Binding-site contacts:
Ligand atom O6 contacts residue DC4 of chain 1.B at 2.9 Å (h-bond).
Ligand atom N4 contacts residue DG9 of chain 1.B at 2.9 Å (h-bond).
Ligand atom O6 contacts residue DC3 of chain 1.B at 2.9 Å (h-bond).
Ligand atom O2 contacts residue DG10 of chain 1.B at 2.9 Å (h-bond).
Ligand atom O6 contacts residue DC2 of chain 1.B at 3.0 Å (h-bond).
Ligand atom N4 contacts residue DG6 of chain 1.B at 2.8 Å (h-bond).
Ligand atom OP2 contacts residue LYS123 of chain 1.E at 3.2 Å.
Ligand atom N3 contacts residue DG8 of chain 1.B at 2.9 Å (h-bond).
Ligand atom N3 contacts residue DG7 of chain 1.B at 3.0 Å (h-bond).
Ligand atom N2 contacts residue DC4 of chain 1.B at 2.8 Å (h-bond).
Ligand atom N2 contacts residue DC2 of chain 1.B at 2.9 Å (h-bond).
Ligand atom N4 contacts residue GLY252 of chain 1.E at 3.1 Å (h-bond).
Ligand atom O6 contacts residue DC5 of chain 1.B at 3.0 Å (h-bond).
Ligand atom O2 contacts residue DG9 of chain 1.B at 2.9 Å (h-bond).
Ligand atom OP2 contacts residue LYS254 of chain 1.E at 2.9 Å (salt-bridge).
Ligand atom N3 contacts residue DG9 of chain 1.B at 3.0 Å (h-bond).
Ligand atom N4 contacts residue DG7 of chain 1.B at 2.9 Å (h-bond).
Ligand atom C5 contacts residue GLU130 of chain 1.E at 3.2 Å.
Ligand atom N1 contacts residue DC3 of chain 1.B at 2.9 Å (h-bond).
Ligand atom OP1 contacts residue SER122 of chain 1.E at 2.7 Å (h-bond).
Ligand atom N4 contacts residue DG8 of chain 1.B at 2.8 Å (h-bond).
Ligand atom N3 contacts residue DG6 of chain 1.B at 2.9 Å (h-bond).
Ligand atom O2 contacts residue DG6 of chain 1.B at 2.8 Å (h-bond).
Ligand atom C2' contacts residue SER253 of chain 1.E at 2.9 Å.
Ligand atom N4 contacts residue DG10 of chain 1.B at 2.8 Å (h-bond).
Ligand atom OP2 contacts residue SER121 of chain 1.E at 2.7 Å (h-bond).
Ligand atom O6 contacts residue LYS261 of chain 1.E at 2.8 Å (salt-bridge).
Ligand atom N1 contacts residue DC5 of chain 1.B at 2.9 Å (h-bond).
Ligand atom N3 contacts residue DG10 of chain 1.B at 2.9 Å (h-bond).
Ligand atom OP2 contacts residue LYS257 of chain 1.E at 3.0 Å (salt-bridge).
Ligand atom OP1 contacts residue HIS120 of chain 1.E at 2.7 Å (h-bond).
Ligand atom N2 contacts residue DC5 of chain 1.B at 2.7 Å (h-bond).
Ligand atom O2 contacts residue DG7 of chain 1.B at 2.9 Å (h-bond).
Ligand atom N1 contacts residue DC2 of chain 1.B at 3.0 Å (h-bond).
Ligand atom N7 contacts residue SER127 of chain 1.E at 2.8 Å (h-bond).
Ligand atom N2 contacts residue DC3 of chain 1.B at 2.8 Å (h-bond).
Ligand atom C5' contacts residue LYS254 of chain 1.E at 3.2 Å.
Ligand atom O6 contacts residue GLN259 of chain 1.E at 2.7 Å (h-bond).
Ligand atom N1 contacts residue DC4 of chain 1.B at 2.9 Å (h-bond).
Ligand atom O2 contacts residue DG8 of chain 1.B at 2.9 Å (h-bond).

The small molecule below binds the protein below.
Small molecule (SMILES): Nc1ccn([C@H]2C[C@H](O[P](=O)(O)OC[C@H]3O[C@@H](n4ccc(N)nc4=O)C[C@@H]3O[P](=O)(O)OC[C@H]3O[C@@H](n4ccc(N)nc4=O)C[C@@H]3O[P](=O)(O)OC[C@H]3O[C@@H](n4ccc(N)nc4=O)C[C@@H]3O[P](=O)(O)OC[C@H]3O[C@@H](n4ccc(N)nc4=O)C[C@@H]3O[P](=O)(O)OC[C@H]3O[C@@H](n4cnc5c(=O)nc(N)[nH]c54)C[C@@H]3O[P](=O)(O)OC[C@H]3O[C@@H](n4cnc5c(=O)nc(N)[nH]c54)C[C@@H]3O[P](=O)(O)OC[C@H]3O[C@@H](n4cnc5c(=O)nc(N)[nH]c54)C[C@@H]3O[P](=O)(O)OC[C@H]3O[C@@H](n4cnc5c(=O)nc(N)[nH]c54)C[C@@H]3O)[C@@H](CO)O2)c(=O)n1

Sequence of chain 1.E:
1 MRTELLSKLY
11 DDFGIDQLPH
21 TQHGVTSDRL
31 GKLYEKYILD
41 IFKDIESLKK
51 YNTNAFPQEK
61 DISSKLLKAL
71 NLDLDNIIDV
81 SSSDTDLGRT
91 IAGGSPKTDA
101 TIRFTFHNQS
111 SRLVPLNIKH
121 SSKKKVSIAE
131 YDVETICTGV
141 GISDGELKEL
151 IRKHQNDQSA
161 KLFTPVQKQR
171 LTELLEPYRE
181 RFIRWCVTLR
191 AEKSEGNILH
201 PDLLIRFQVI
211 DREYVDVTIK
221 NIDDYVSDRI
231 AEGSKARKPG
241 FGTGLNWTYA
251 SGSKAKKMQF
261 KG